Sequence of chain 3.A:
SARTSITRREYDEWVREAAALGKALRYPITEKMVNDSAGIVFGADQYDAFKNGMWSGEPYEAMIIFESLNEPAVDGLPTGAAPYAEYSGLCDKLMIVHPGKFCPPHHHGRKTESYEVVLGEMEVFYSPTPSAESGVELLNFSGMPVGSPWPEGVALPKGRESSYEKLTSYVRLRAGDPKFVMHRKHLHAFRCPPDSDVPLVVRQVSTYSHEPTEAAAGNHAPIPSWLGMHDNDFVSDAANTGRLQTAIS

A protein and the small-molecule ligand that binds it are described below.
Small molecule (SMILES): OC[C@@]1(O)OC[C@H](O)[C@@H]1O

Binding-site contacts:
Ligand atom O3 contacts residue TYR175 of chain 3.A at 4.2 Å.
Ligand atom O5 contacts residue TRP161 of chain 3.A at 4.4 Å.
Ligand atom O4 contacts residue TYR175 of chain 3.A at 3.4 Å (h-bond).
Ligand atom C5 contacts residue TRP161 of chain 3.A at 4.1 Å (hydrophobic).
Ligand atom C5 contacts residue GLU176 of chain 3.A at 4.1 Å.
Ligand atom C1 contacts residue TRP161 of chain 3.A at 3.5 Å (hydrophobic).
Ligand atom C5 contacts residue LEU167 of chain 3.A at 4.2 Å (hydrophobic).
Ligand atom C2 contacts residue TRP161 of chain 3.A at 4.1 Å (hydrophobic).
Ligand atom O1 contacts residue TRP161 of chain 3.A at 4.3 Å.
Ligand atom O3 contacts residue GLU176 of chain 3.A at 3.6 Å (salt-bridge).
Ligand atom C4 contacts residue GLU176 of chain 3.A at 3.9 Å.
Ligand atom C4 contacts residue TRP161 of chain 3.A at 3.6 Å (hydrophobic).
Ligand atom O3 contacts residue TRP161 of chain 3.A at 4.2 Å.
Ligand atom O4 contacts residue GLU176 of chain 3.A at 2.7 Å (salt-bridge).
Ligand atom C4 contacts residue TYR175 of chain 3.A at 3.9 Å (hydrophobic).
Ligand atom O3 contacts residue THR179 of chain 3.A at 4.5 Å.
Ligand atom C3 contacts residue TRP161 of chain 3.A at 3.6 Å (hydrophobic).